Binding-site contacts:
Ligand atom C2 contacts residue LEU331 of chain 1.A at 3.7 Å (hydrophobic).
Ligand atom C8 contacts residue TYR207 of chain 1.A at 3.8 Å (hydrophobic).
Ligand atom N contacts residue PHE78 of chain 1.A at 3.6 Å.
Ligand atom C10 contacts residue TYR207 of chain 1.A at 3.2 Å (hydrophobic).
Ligand atom C18 contacts residue PHE80 of chain 1.A at 3.9 Å (hydrophobic).
Ligand atom C8 contacts residue PHE80 of chain 1.A at 3.8 Å (hydrophobic).
Ligand atom N1 contacts residue SER320 of chain 1.A at 3.7 Å.
Ligand atom C18 contacts residue LEU411 of chain 1.A at 3.3 Å (hydrophobic).
Ligand atom C19 contacts residue ILE318 of chain 1.A at 3.9 Å (hydrophobic).
Ligand atom C13 contacts residue TYR335 of chain 1.A at 3.7 Å (hydrophobic).
Ligand atom C19 contacts residue LEU411 of chain 1.A at 3.9 Å (hydrophobic).
Ligand atom CL contacts residue ASN366 of chain 1.A at 3.5 Å.
Ligand atom N2 contacts residue VAL71 of chain 1.A at 3.8 Å.
Ligand atom C12 contacts residue TYR335 of chain 1.A at 3.8 Å (hydrophobic).
Ligand atom C7 contacts residue PHE80 of chain 1.A at 3.8 Å (hydrophobic).
Ligand atom C contacts residue PHE80 of chain 1.A at 3.6 Å (hydrophobic).
Ligand atom C9 contacts residue TYR207 of chain 1.A at 3.4 Å (hydrophobic).
Ligand atom C1 contacts residue PHE80 of chain 1.A at 3.7 Å (hydrophobic).
Ligand atom C14 contacts residue TYR207 of chain 1.A at 3.6 Å (hydrophobic).
Ligand atom CL contacts residue TYR207 of chain 1.A at 3.5 Å.
Ligand atom C19 contacts residue TYR82 of chain 1.A at 3.7 Å (hydrophobic).
Ligand atom C12 contacts residue MET367 of chain 1.A at 3.8 Å (hydrophobic).
Ligand atom N contacts residue PHE80 of chain 1.A at 3.8 Å.
Ligand atom CL contacts residue HIS209 of chain 1.A at 3.2 Å.
Ligand atom C12 contacts residue TYR207 of chain 1.A at 3.8 Å (hydrophobic).
Ligand atom C11 contacts residue TYR207 of chain 1.A at 3.3 Å (hydrophobic).
Ligand atom CL contacts residue PHE208 of chain 1.A at 3.3 Å.
Ligand atom C18 contacts residue TYR82 of chain 1.A at 3.1 Å (hydrophobic).
Ligand atom C contacts residue VAL71 of chain 1.A at 3.4 Å (hydrophobic).
Ligand atom O contacts residue PHE80 of chain 1.A at 3.8 Å.
Ligand atom C17 contacts residue LEU411 of chain 1.A at 3.9 Å (hydrophobic).
Ligand atom N2 contacts residue PHE80 of chain 1.A at 3.6 Å.
Ligand atom C1 contacts residue SER320 of chain 1.A at 3.8 Å.
Ligand atom C6 contacts residue ASP73 of chain 1.A at 3.7 Å.
Ligand atom C contacts residue PHE78 of chain 1.A at 3.7 Å (hydrophobic).
Ligand atom CL contacts residue MET367 of chain 1.A at 3.5 Å.
Ligand atom C2 contacts residue SER320 of chain 1.A at 3.5 Å.
Ligand atom N contacts residue SER320 of chain 1.A at 2.7 Å (h-bond).
Ligand atom N4 contacts residue LEU411 of chain 1.A at 2.8 Å (h-bond).
Ligand atom N3 contacts residue PHE80 of chain 1.A at 3.6 Å.

Sequence of chain 1.A:
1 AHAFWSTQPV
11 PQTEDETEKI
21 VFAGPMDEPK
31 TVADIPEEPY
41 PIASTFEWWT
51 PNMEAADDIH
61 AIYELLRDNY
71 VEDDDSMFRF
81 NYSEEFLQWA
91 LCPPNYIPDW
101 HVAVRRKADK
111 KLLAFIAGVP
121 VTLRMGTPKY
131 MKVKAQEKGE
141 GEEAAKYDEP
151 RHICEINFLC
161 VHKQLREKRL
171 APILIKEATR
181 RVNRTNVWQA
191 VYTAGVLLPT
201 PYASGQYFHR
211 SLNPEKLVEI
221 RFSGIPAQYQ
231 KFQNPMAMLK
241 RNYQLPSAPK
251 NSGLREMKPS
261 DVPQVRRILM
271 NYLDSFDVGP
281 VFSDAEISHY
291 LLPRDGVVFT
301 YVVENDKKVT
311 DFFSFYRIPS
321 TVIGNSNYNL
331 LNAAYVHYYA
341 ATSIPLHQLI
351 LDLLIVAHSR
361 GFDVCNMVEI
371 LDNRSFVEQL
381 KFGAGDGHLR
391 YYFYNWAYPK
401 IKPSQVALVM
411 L

The small molecule below binds the protein below.
Small molecule (SMILES): Cc1nn(C)c(C)c1Cc1nnc(-c2cc(Cl)ccc2OC2CCNCC2)o1